The small molecule below binds the protein below.
Small molecule (SMILES): CC(=O)N[C@@H]1[C@@H](O)[C@H](O)[C@@H](CO)O[C@H]1O

Binding-site contacts:
Ligand atom C3 contacts residue ASN69 of chain 1.Q at 3.9 Å.
Ligand atom C5 contacts residue ASN69 of chain 1.Q at 3.6 Å.
Ligand atom O7 contacts residue ASN69 of chain 1.Q at 4.4 Å.
Ligand atom O5 contacts residue ASN69 of chain 1.Q at 2.2 Å (h-bond).
Ligand atom C1 contacts residue ASN69 of chain 1.Q at 1.4 Å.
Ligand atom C8 contacts residue ASN69 of chain 1.Q at 3.7 Å.
Ligand atom C2 contacts residue ASN69 of chain 1.Q at 2.5 Å.
Ligand atom C4 contacts residue ASN69 of chain 1.Q at 4.2 Å.
Ligand atom N2 contacts residue ASN69 of chain 1.Q at 2.5 Å (h-bond).
Ligand atom C7 contacts residue ASN69 of chain 1.Q at 3.4 Å.

Sequence of chain 1.Q:
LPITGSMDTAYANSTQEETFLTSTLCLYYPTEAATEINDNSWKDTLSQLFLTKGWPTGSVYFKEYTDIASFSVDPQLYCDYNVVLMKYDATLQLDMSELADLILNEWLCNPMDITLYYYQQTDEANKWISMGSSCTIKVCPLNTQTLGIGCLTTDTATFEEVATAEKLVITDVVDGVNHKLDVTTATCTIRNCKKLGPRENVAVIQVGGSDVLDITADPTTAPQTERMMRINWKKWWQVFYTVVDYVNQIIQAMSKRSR